The small molecule below binds the protein below.
Small molecule (SMILES): Clc1cccc(-c2c[nH]cn2)c1

Sequence of chain 1.C:
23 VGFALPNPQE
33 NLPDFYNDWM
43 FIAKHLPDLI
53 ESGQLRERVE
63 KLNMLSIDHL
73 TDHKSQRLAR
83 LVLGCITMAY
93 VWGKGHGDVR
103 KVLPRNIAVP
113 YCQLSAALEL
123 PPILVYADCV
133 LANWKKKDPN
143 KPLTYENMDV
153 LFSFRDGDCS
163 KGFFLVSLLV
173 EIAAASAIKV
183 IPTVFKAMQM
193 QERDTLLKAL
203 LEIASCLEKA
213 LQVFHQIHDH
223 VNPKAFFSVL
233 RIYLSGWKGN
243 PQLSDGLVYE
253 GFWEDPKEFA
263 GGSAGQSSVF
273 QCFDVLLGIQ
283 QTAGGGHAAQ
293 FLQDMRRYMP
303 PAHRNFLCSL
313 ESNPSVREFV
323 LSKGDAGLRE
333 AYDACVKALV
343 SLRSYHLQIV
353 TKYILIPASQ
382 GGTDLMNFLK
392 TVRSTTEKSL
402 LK

Binding-site contacts:
Ligand atom CL contacts residue PRO124 of chain 1.C at 4.3 Å.
Ligand atom NAJ contacts residue HQJ1 of chain 1.S at 4.1 Å.
Ligand atom CAK contacts residue LYS259 of chain 1.C at 4.2 Å.
Ligand atom CAB contacts residue TRP255 of chain 1.C at 4.2 Å (hydrophobic).
Ligand atom CAB contacts residue PRO123 of chain 1.C at 4.4 Å (hydrophobic).
Ligand atom CAI contacts residue PHE261 of chain 1.C at 4.2 Å (hydrophobic).
Ligand atom CAB contacts residue HQJ1 of chain 1.S at 3.6 Å.
Ligand atom CL contacts residue LEU122 of chain 1.C at 4.3 Å.
Ligand atom CAG contacts residue ALA118 of chain 1.C at 4.2 Å (hydrophobic).
Ligand atom CAD contacts residue HQJ1 of chain 1.S at 3.5 Å.
Ligand atom CL contacts residue SER117 of chain 1.C at 3.9 Å.
Ligand atom CAF contacts residue GLU121 of chain 1.C at 4.1 Å.
Ligand atom NAL contacts residue PHE261 of chain 1.C at 3.9 Å.
Ligand atom CAB contacts residue PRO124 of chain 1.C at 4.2 Å (hydrophobic).
Ligand atom CAG contacts residue PRO123 of chain 1.C at 3.9 Å (hydrophobic).
Ligand atom CL contacts residue ALA118 of chain 1.C at 3.5 Å.
Ligand atom CAF contacts residue HQJ1 of chain 1.S at 3.8 Å.
Ligand atom CL contacts residue CYS114 of chain 1.C at 3.5 Å.
Ligand atom CAG contacts residue HQJ1 of chain 1.S at 3.8 Å.
Ligand atom CAF contacts residue PRO123 of chain 1.C at 3.6 Å (hydrophobic).
Ligand atom CAH contacts residue PHE261 of chain 1.C at 4.1 Å (hydrophobic).
Ligand atom CAH contacts residue HQJ1 of chain 1.S at 3.5 Å.
Ligand atom CAG contacts residue GLU121 of chain 1.C at 4.3 Å.
Ligand atom CAE contacts residue HQJ1 of chain 1.S at 3.6 Å.
Ligand atom CAG contacts residue SER117 of chain 1.C at 3.7 Å.
Ligand atom NAL contacts residue HQJ1 of chain 1.S at 3.8 Å.
Ligand atom CAG contacts residue LEU122 of chain 1.C at 3.0 Å (hydrophobic).
Ligand atom CL contacts residue TRP255 of chain 1.C at 3.8 Å.
Ligand atom CAK contacts residue PHE261 of chain 1.C at 4.2 Å (hydrophobic).
Ligand atom CAF contacts residue LEU122 of chain 1.C at 3.5 Å (hydrophobic).
Ligand atom CAB contacts residue LEU122 of chain 1.C at 3.8 Å (hydrophobic).
Ligand atom NAJ contacts residue PHE261 of chain 1.C at 4.3 Å.
Ligand atom CAI contacts residue HQJ1 of chain 1.S at 3.6 Å.
Ligand atom NAL contacts residue TRP255 of chain 1.C at 4.2 Å.
Ligand atom CAI contacts residue ARG299 of chain 1.C at 3.9 Å.
Ligand atom CL contacts residue HQJ1 of chain 1.S at 3.9 Å.
Ligand atom CAC contacts residue TRP255 of chain 1.C at 3.7 Å (hydrophobic).
Ligand atom CAE contacts residue PRO123 of chain 1.C at 4.2 Å (hydrophobic).
Ligand atom CAC contacts residue HQJ1 of chain 1.S at 3.5 Å.
Ligand atom CAC contacts residue PRO124 of chain 1.C at 4.3 Å (hydrophobic).